Sequence of chain 9.A:
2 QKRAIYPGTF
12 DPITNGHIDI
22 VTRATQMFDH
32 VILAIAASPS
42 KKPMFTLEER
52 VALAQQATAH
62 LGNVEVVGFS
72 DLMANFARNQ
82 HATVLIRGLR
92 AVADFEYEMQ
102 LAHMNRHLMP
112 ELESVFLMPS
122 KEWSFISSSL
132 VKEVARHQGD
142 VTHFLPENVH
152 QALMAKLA

A small-molecule ligand and the protein it binds are described below.
Small molecule (SMILES): COC(=O)N1CCC(Cc2cccc([C@@H](CC#N)Nc3nc4ccc(C)nc4[nH]3)c2)CC1

Sequence of chain 1.A:
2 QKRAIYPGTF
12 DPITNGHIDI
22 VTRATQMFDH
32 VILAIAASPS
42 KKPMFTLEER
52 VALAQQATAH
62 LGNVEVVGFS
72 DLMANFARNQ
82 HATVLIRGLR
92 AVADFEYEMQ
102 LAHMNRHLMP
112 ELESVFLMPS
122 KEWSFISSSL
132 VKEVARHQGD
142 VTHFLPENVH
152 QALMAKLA

Binding-site contacts:
Ligand atom C20 contacts residue ASN106 of chain 1.A at 3.6 Å.
Ligand atom N1 contacts residue ALA38 of chain 1.A at 3.3 Å (h-bond).
Ligand atom N contacts residue LEU102 of chain 1.A at 3.6 Å.
Ligand atom C20 contacts residue MET105 of chain 1.A at 3.7 Å (hydrophobic).
Ligand atom C13 contacts residue ASP72 of chain 1.A at 3.2 Å.
Ligand atom O1 contacts residue MET74 of chain 1.A at 3.8 Å.
Ligand atom C1 contacts residue LEU102 of chain 1.A at 3.7 Å (hydrophobic).
Ligand atom C7 contacts residue SER39 of chain 1.A at 3.7 Å.
Ligand atom N2 contacts residue HIS138 of chain 9.A at 3.8 Å.
Ligand atom C8 contacts residue SER39 of chain 1.A at 3.4 Å.
Ligand atom C7 contacts residue ALA37 of chain 1.A at 3.6 Å (hydrophobic).
Ligand atom N5 contacts residue MET74 of chain 1.A at 2.9 Å (h-bond).
Ligand atom C18 contacts residue LEU102 of chain 1.A at 3.6 Å (hydrophobic).
Ligand atom C12 contacts residue HIS138 of chain 9.A at 3.6 Å.
Ligand atom O1 contacts residue ASN106 of chain 1.A at 2.8 Å (h-bond).
Ligand atom C23 contacts residue ARG88 of chain 1.A at 3.6 Å.
Ligand atom C6 contacts residue ALA37 of chain 1.A at 3.3 Å (hydrophobic).
Ligand atom C11 contacts residue ALA37 of chain 1.A at 3.4 Å (hydrophobic).
Ligand atom N1 contacts residue PHE70 of chain 1.A at 3.8 Å.
Ligand atom C contacts residue LEU86 of chain 1.A at 3.6 Å (hydrophobic).
Ligand atom N5 contacts residue LEU73 of chain 1.A at 3.7 Å.
Ligand atom C1 contacts residue ASN106 of chain 1.A at 3.8 Å.
Ligand atom C12 contacts residue ASP72 of chain 1.A at 3.8 Å.
Ligand atom C13 contacts residue SER71 of chain 1.A at 3.4 Å.
Ligand atom C contacts residue ASN106 of chain 1.A at 3.3 Å.
Ligand atom O1 contacts residue LEU102 of chain 1.A at 3.8 Å.
Ligand atom C22 contacts residue ARG88 of chain 1.A at 3.7 Å.
Ligand atom C13 contacts residue HIS138 of chain 9.A at 3.7 Å.
Ligand atom C14 contacts residue HIS138 of chain 9.A at 3.8 Å.
Ligand atom C7 contacts residue THR10 of chain 1.A at 3.7 Å.
Ligand atom C14 contacts residue SO41 of chain 1.D at 3.7 Å.
Ligand atom N1 contacts residue SO41 of chain 1.D at 3.4 Å (h-bond).
Ligand atom N4 contacts residue LEU73 of chain 1.A at 3.7 Å.
Ligand atom N1 contacts residue SER71 of chain 1.A at 3.8 Å.
Ligand atom C14 contacts residue PHE70 of chain 1.A at 3.9 Å (hydrophobic).
Ligand atom C23 contacts residue LEU102 of chain 1.A at 3.8 Å (hydrophobic).
Ligand atom N1 contacts residue SER39 of chain 1.A at 3.0 Å (h-bond).
Ligand atom C14 contacts residue SER71 of chain 1.A at 3.6 Å.
Ligand atom N2 contacts residue ASP72 of chain 1.A at 3.1 Å (salt-bridge).
Ligand atom C10 contacts residue ALA37 of chain 1.A at 3.8 Å (hydrophobic).